Binding-site contacts:
Ligand atom CA contacts residue SER146 of chain 1.L at 3.0 Å.
Ligand atom N contacts residue PHE68 of chain 1.M at 2.4 Å (h-bond).
Ligand atom CZ contacts residue LYS67 of chain 1.M at 3.2 Å.
Ligand atom NE2 contacts residue LEU50 of chain 1.M at 2.5 Å.
Ligand atom CD1 contacts residue LEU50 of chain 1.M at 2.5 Å (hydrophobic).
Ligand atom CG contacts residue PHE68 of chain 1.M at 2.6 Å (hydrophobic).
Ligand atom CE2 contacts residue LYS67 of chain 1.M at 3.0 Å.
Ligand atom CG contacts residue LEU50 of chain 1.M at 3.3 Å (hydrophobic).
Ligand atom C contacts residue LYS52 of chain 1.M at 3.3 Å.
Ligand atom C contacts residue PHE68 of chain 1.M at 3.0 Å (hydrophobic).
Ligand atom CB contacts residue PHE68 of chain 1.M at 2.0 Å (hydrophobic).
Ligand atom C contacts residue PHE71 of chain 1.M at 1.5 Å (hydrophobic).
Ligand atom O contacts residue PHE68 of chain 1.M at 2.7 Å.
Ligand atom N contacts residue LYS67 of chain 1.M at 3.4 Å.
Ligand atom CD2 contacts residue LEU50 of chain 1.M at 3.4 Å (hydrophobic).
Ligand atom CB contacts residue PHE71 of chain 1.M at 2.9 Å (hydrophobic).
Ligand atom CD2 contacts residue LYS67 of chain 1.M at 3.2 Å.
Ligand atom NE2 contacts residue ILE147 of chain 1.L at 2.5 Å.
Ligand atom O contacts residue PHE68 of chain 1.M at 2.9 Å (h-bond).
Ligand atom N contacts residue GLY66 of chain 1.M at 3.4 Å (h-bond).
Ligand atom O contacts residue LYS67 of chain 1.M at 3.3 Å (salt-bridge).
Ligand atom CD contacts residue LEU50 of chain 1.M at 3.1 Å (hydrophobic).
Ligand atom CA contacts residue ASP144 of chain 1.L at 2.7 Å.
Ligand atom CB contacts residue GLY145 of chain 1.L at 3.2 Å.
Ligand atom CA contacts residue PHE68 of chain 1.M at 3.2 Å (hydrophobic).
Ligand atom CD contacts residue ILE147 of chain 1.L at 3.1 Å (hydrophobic).
Ligand atom OH contacts residue LYS67 of chain 1.M at 3.2 Å.
Ligand atom O contacts residue PHE71 of chain 1.M at 1.5 Å.
Ligand atom OE1 contacts residue LEU50 of chain 1.M at 3.2 Å.
Ligand atom O contacts residue GLY66 of chain 1.M at 2.8 Å (h-bond).
Ligand atom N contacts residue PHE71 of chain 1.M at 3.3 Å.
Ligand atom CD1 contacts residue PHE68 of chain 1.M at 2.3 Å (hydrophobic).
Ligand atom CA contacts residue PHE71 of chain 1.M at 2.6 Å (hydrophobic).
Ligand atom N contacts residue SER146 of chain 1.L at 3.0 Å (h-bond).
Ligand atom OXT contacts residue LYS52 of chain 1.M at 2.8 Å.
Ligand atom O contacts residue LYS67 of chain 1.M at 3.0 Å.
Ligand atom C contacts residue PHE68 of chain 1.M at 3.1 Å (hydrophobic).
Ligand atom N contacts residue ASP144 of chain 1.L at 3.0 Å (salt-bridge).
Ligand atom OXT contacts residue PHE71 of chain 1.M at 1.7 Å.
Ligand atom CA contacts residue PHE68 of chain 1.M at 2.7 Å (hydrophobic).

Sequence of chain 1.M:
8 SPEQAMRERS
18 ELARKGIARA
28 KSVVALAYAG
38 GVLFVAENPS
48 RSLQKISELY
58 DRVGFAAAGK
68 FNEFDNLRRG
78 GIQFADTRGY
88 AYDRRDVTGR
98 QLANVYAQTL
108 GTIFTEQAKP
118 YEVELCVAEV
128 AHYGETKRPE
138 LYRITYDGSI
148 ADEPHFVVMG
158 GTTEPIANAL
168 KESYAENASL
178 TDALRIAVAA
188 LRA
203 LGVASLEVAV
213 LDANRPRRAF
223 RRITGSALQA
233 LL

Sequence of chain 1.L:
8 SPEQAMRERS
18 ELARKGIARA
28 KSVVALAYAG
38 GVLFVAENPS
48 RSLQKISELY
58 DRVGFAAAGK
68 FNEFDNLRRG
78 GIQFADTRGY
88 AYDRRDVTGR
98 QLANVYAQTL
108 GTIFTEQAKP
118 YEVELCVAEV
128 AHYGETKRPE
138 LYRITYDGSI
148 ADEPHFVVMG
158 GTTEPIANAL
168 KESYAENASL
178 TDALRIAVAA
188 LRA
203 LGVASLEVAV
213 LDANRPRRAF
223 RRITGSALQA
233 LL

This protein binds this small molecule.
Small molecule (SMILES): CC(C)C[C@H](NC(=O)[C@H](Cc1ccc(O)cc1)NC(=O)[C@H](CCC(N)=O)NC(=O)CN)C(=O)O